The small molecule below binds the protein below.
Small molecule (SMILES): Cc1c(C(=O)O)[nH]c2ccc(Br)cc12

Sequence of chain 1.B:
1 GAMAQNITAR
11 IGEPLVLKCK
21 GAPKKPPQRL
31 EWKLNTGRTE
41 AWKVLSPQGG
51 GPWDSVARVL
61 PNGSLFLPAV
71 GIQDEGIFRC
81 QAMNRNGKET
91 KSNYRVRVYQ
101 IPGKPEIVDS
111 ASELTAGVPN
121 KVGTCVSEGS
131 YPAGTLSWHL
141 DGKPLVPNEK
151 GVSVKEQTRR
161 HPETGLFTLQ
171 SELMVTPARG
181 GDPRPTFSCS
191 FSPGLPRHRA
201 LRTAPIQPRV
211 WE

Sequence of chain 2.A:
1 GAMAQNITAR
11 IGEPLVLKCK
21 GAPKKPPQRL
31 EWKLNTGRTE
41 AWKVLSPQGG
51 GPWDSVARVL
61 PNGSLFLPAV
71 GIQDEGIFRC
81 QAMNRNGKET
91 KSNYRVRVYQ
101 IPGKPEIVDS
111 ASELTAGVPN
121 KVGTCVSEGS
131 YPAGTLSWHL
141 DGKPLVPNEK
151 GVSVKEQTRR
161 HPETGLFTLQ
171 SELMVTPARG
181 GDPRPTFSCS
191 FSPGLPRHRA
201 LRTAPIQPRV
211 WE

Binding-site contacts:
Ligand atom O13 contacts residue ILE72 of chain 2.A at 3.5 Å.
Ligand atom C06 contacts residue GLN73 of chain 1.B at 3.6 Å.
Ligand atom C03 contacts residue GLN73 of chain 1.B at 3.2 Å.
Ligand atom C03 contacts residue THR164 of chain 2.A at 3.8 Å.
Ligand atom C06 contacts residue GLY37 of chain 1.B at 3.4 Å.
Ligand atom C09 contacts residue GLN73 of chain 1.B at 4.0 Å.
Ligand atom C02 contacts residue GLY165 of chain 2.A at 3.2 Å.
Ligand atom C01 contacts residue GLY37 of chain 1.B at 4.0 Å.
Ligand atom C02 contacts residue HIS161 of chain 2.A at 3.2 Å.
Ligand atom C06 contacts residue ARG160 of chain 2.A at 3.9 Å.
Ligand atom O12 contacts residue GLU163 of chain 2.A at 3.9 Å.
Ligand atom C10 contacts residue ILE72 of chain 2.A at 3.6 Å (hydrophobic).
Ligand atom C04 contacts residue GLY165 of chain 2.A at 3.5 Å.
Ligand atom C02 contacts residue GLN73 of chain 1.B at 3.4 Å.
Ligand atom C03 contacts residue GLY165 of chain 2.A at 3.2 Å.
Ligand atom C05 contacts residue GLY165 of chain 2.A at 3.8 Å.
Ligand atom N07 contacts residue GLY165 of chain 2.A at 3.5 Å (h-bond).
Ligand atom N07 contacts residue THR164 of chain 2.A at 3.5 Å.
Ligand atom C08 contacts residue THR164 of chain 2.A at 3.9 Å.
Ligand atom C01 contacts residue PRO162 of chain 2.A at 3.8 Å (hydrophobic).
Ligand atom C01 contacts residue ARG38 of chain 1.B at 3.4 Å.
Ligand atom C10 contacts residue GLN73 of chain 2.A at 3.4 Å.
Ligand atom C05 contacts residue ARG160 of chain 2.A at 3.4 Å.
Ligand atom C06 contacts residue GLY165 of chain 2.A at 3.9 Å.
Ligand atom C06 contacts residue ARG38 of chain 1.B at 3.9 Å.
Ligand atom N07 contacts residue GLN73 of chain 1.B at 3.8 Å.
Ligand atom O13 contacts residue GLN73 of chain 2.A at 3.5 Å (h-bond).
Ligand atom BR14 contacts residue THR39 of chain 1.B at 3.6 Å.
Ligand atom C01 contacts residue GLN73 of chain 1.B at 3.7 Å.
Ligand atom C03 contacts residue GLU163 of chain 2.A at 3.9 Å.
Ligand atom N07 contacts residue GLU163 of chain 2.A at 3.2 Å (salt-bridge).
Ligand atom C01 contacts residue HIS161 of chain 2.A at 3.2 Å.
Ligand atom C05 contacts residue GLN73 of chain 1.B at 3.5 Å.
Ligand atom BR14 contacts residue ARG160 of chain 2.A at 3.4 Å.
Ligand atom C05 contacts residue GLY37 of chain 1.B at 3.9 Å.
Ligand atom BR14 contacts residue ARG38 of chain 1.B at 3.3 Å.
Ligand atom BR14 contacts residue GLY37 of chain 1.B at 3.1 Å.
Ligand atom C02 contacts residue PRO162 of chain 2.A at 3.3 Å (hydrophobic).
Ligand atom C04 contacts residue GLN73 of chain 1.B at 3.3 Å.
Ligand atom C01 contacts residue GLY165 of chain 2.A at 3.7 Å.